Binding-site contacts:
Ligand atom C2' contacts residue LYS25 of chain 48.C at 3.8 Å.
Ligand atom OP2 contacts residue ASP242 of chain 48.A at 3.9 Å.
Ligand atom C5' contacts residue ASP242 of chain 48.A at 4.4 Å.

Sequence of chain 48.C:
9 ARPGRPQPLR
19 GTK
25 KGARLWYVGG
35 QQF

Sequence of chain 48.A:
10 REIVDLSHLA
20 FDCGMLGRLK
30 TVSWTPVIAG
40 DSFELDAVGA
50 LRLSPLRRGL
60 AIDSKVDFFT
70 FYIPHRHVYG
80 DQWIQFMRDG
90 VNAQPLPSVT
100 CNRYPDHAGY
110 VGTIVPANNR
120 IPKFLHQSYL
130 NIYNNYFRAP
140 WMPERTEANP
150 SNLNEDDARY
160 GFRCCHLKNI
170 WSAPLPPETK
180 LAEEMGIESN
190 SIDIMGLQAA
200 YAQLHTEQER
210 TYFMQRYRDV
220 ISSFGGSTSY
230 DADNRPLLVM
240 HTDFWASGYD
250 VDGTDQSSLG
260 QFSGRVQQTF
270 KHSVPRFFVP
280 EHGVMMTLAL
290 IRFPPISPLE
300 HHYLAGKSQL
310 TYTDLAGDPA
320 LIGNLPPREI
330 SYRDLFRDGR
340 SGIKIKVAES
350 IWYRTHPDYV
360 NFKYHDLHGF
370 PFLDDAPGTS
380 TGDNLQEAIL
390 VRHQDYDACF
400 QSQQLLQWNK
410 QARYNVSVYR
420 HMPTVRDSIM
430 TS

This protein binds this small molecule.
Small molecule (SMILES): Nc1ccn([C@H]2C[C@H](O)[C@@H](COP(=O)(O)O)O2)c(=O)n1